Binding-site contacts:
Ligand atom O5 contacts residue ASN85 of chain 1.G at 2.5 Å (h-bond).
Ligand atom C8 contacts residue GLU84 of chain 1.G at 3.8 Å.
Ligand atom O7 contacts residue ASN85 of chain 1.G at 4.2 Å.
Ligand atom C3 contacts residue ASN85 of chain 1.G at 3.9 Å.
Ligand atom O7 contacts residue SER10 of chain 1.H at 3.3 Å.
Ligand atom C7 contacts residue GLU84 of chain 1.G at 4.5 Å.
Ligand atom C5 contacts residue ASN85 of chain 1.G at 3.8 Å.
Ligand atom C4 contacts residue ASN85 of chain 1.G at 4.4 Å.
Ligand atom C2 contacts residue ASN85 of chain 1.G at 2.5 Å.
Ligand atom N2 contacts residue ASN85 of chain 1.G at 2.9 Å (h-bond).
Ligand atom O7 contacts residue GLY9 of chain 1.H at 4.4 Å.
Ligand atom C8 contacts residue SER10 of chain 1.H at 4.1 Å.
Ligand atom C7 contacts residue SER10 of chain 1.H at 4.1 Å.
Ligand atom N2 contacts residue GLU84 of chain 1.G at 4.1 Å.
Ligand atom C7 contacts residue ASN85 of chain 1.G at 3.8 Å.
Ligand atom C1 contacts residue ASN85 of chain 1.G at 1.5 Å.

This small molecule binds to this protein.
Small molecule (SMILES): CC(=O)N[C@@H]1[C@@H](O)[C@H](O)[C@@H](CO)O[C@H]1O

Sequence of chain 1.H:
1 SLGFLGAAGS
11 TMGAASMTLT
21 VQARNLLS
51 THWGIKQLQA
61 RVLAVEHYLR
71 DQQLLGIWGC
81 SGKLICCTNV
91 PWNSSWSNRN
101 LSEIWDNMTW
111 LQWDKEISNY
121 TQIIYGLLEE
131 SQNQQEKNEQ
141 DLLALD

Sequence of chain 1.G:
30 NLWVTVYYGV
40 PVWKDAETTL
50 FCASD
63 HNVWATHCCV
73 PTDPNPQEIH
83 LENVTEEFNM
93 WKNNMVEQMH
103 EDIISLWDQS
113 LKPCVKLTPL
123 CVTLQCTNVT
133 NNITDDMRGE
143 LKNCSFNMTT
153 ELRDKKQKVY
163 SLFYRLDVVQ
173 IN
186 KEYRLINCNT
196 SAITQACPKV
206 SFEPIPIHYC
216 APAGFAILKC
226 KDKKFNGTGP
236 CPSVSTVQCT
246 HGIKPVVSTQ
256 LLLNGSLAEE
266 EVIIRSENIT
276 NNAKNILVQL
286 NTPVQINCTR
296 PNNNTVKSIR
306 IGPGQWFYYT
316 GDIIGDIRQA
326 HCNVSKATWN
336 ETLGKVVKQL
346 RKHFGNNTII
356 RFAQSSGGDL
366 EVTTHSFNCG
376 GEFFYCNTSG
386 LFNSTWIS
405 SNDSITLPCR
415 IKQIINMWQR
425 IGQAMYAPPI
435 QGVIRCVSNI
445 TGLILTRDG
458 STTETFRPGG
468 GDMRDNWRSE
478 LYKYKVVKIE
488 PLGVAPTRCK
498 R